A small-molecule ligand and the protein it binds are described below.
Small molecule (SMILES): CC(=O)N[C@H]1[C@H](O[C@H]2[C@H](O)[C@@H](NC(C)=O)CO[C@@H]2CO[C@@H]2O[C@@H](C)[C@@H](O)[C@@H](O)[C@@H]2O)O[C@H](CO)[C@@H](O)[C@@H]1O

Sequence of chain 1.A:
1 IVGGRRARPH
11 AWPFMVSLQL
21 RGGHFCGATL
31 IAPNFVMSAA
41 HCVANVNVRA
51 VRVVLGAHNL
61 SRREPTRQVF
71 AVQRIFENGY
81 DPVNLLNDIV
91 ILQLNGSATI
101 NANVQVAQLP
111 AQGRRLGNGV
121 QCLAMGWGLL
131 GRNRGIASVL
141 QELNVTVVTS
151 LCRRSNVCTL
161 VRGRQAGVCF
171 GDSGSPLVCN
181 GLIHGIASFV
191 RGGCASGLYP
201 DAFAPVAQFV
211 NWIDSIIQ

Binding-site contacts:
Ligand atom C5 contacts residue VAL178 of chain 1.A at 4.3 Å (hydrophobic).
Ligand atom C4 contacts residue ASN180 of chain 1.A at 3.9 Å.
Ligand atom C3 contacts residue LEU123 of chain 1.A at 4.4 Å (hydrophobic).
Ligand atom O3 contacts residue GLN121 of chain 1.A at 2.6 Å (h-bond).
Ligand atom C3 contacts residue ASN144 of chain 1.A at 3.7 Å.
Ligand atom O5 contacts residue LEU123 of chain 1.A at 3.9 Å.
Ligand atom O4 contacts residue GLY181 of chain 1.A at 2.8 Å (h-bond).
Ligand atom C7 contacts residue ASN144 of chain 1.A at 3.3 Å.
Ligand atom C3 contacts residue CYS179 of chain 1.A at 4.4 Å (hydrophobic).
Ligand atom O3 contacts residue CYS179 of chain 1.A at 3.5 Å.
Ligand atom C3 contacts residue ASN180 of chain 1.A at 3.9 Å.
Ligand atom C2 contacts residue ASN144 of chain 1.A at 2.4 Å.
Ligand atom C2 contacts residue GLN121 of chain 1.A at 4.3 Å.
Ligand atom C7 contacts residue GLN121 of chain 1.A at 4.2 Å.
Ligand atom O4 contacts residue CYS179 of chain 1.A at 3.9 Å.
Ligand atom O5 contacts residue ASN144 of chain 1.A at 2.3 Å (h-bond).
Ligand atom C6 contacts residue TRP12 of chain 1.A at 3.4 Å (hydrophobic).
Ligand atom N2 contacts residue ASN144 of chain 1.A at 2.9 Å (h-bond).
Ligand atom O7 contacts residue GLN121 of chain 1.A at 3.2 Å (h-bond).
Ligand atom O2 contacts residue GLN121 of chain 1.A at 3.8 Å.
Ligand atom O3 contacts residue ASN180 of chain 1.A at 2.9 Å (h-bond).
Ligand atom C4 contacts residue GLY181 of chain 1.A at 4.0 Å.
Ligand atom O4 contacts residue VAL178 of chain 1.A at 4.0 Å.
Ligand atom C3 contacts residue CYS122 of chain 1.A at 4.0 Å (hydrophobic).
Ligand atom C4 contacts residue CYS179 of chain 1.A at 4.2 Å (hydrophobic).
Ligand atom C5 contacts residue LEU123 of chain 1.A at 4.0 Å (hydrophobic).
Ligand atom C4 contacts residue VAL178 of chain 1.A at 3.4 Å (hydrophobic).
Ligand atom C1 contacts residue ASN144 of chain 1.A at 1.4 Å.
Ligand atom O3 contacts residue CYS122 of chain 1.A at 3.7 Å.
Ligand atom O3 contacts residue VAL178 of chain 1.A at 3.8 Å.
Ligand atom C6 contacts residue VAL178 of chain 1.A at 3.7 Å (hydrophobic).
Ligand atom O7 contacts residue ASN144 of chain 1.A at 3.2 Å (h-bond).
Ligand atom O4 contacts residue ASN180 of chain 1.A at 3.2 Å (h-bond).
Ligand atom C3 contacts residue VAL178 of chain 1.A at 3.9 Å (hydrophobic).
Ligand atom C3 contacts residue GLN121 of chain 1.A at 3.6 Å.
Ligand atom C4 contacts residue ASN144 of chain 1.A at 4.2 Å.
Ligand atom C8 contacts residue TRP12 of chain 1.A at 4.3 Å (hydrophobic).
Ligand atom C6 contacts residue LEU123 of chain 1.A at 4.1 Å (hydrophobic).
Ligand atom C5 contacts residue ASN144 of chain 1.A at 3.6 Å.
Ligand atom C6 contacts residue LEU123 of chain 1.A at 4.4 Å (hydrophobic).